Sequence of chain 2.A:
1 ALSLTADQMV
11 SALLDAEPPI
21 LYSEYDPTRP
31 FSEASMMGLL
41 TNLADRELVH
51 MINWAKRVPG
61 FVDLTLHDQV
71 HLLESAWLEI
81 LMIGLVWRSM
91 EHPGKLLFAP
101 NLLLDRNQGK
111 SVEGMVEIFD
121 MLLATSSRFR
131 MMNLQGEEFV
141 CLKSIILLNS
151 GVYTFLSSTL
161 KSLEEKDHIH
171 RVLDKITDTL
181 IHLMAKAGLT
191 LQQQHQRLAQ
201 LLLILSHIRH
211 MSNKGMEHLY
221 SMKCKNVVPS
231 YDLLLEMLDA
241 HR

Binding-site contacts:
Ligand atom C22 contacts residue THR41 of chain 2.A at 3.5 Å.
Ligand atom O28 contacts residue PRO229 of chain 2.A at 3.8 Å.
Ligand atom C1 contacts residue LEU122 of chain 2.A at 3.9 Å (hydrophobic).
Ligand atom C14 contacts residue MET115 of chain 2.A at 3.9 Å (hydrophobic).
Ligand atom C16 contacts residue HIS218 of chain 2.A at 3.9 Å.
Ligand atom C19 contacts residue ALA44 of chain 2.A at 3.8 Å (hydrophobic).
Ligand atom C21 contacts residue LEU219 of chain 2.A at 3.8 Å (hydrophobic).
Ligand atom O28 contacts residue VAL228 of chain 2.A at 3.3 Å (h-bond).
Ligand atom O29 contacts residue ARG88 of chain 2.A at 3.5 Å (salt-bridge).
Ligand atom C6 contacts residue LEU85 of chain 2.A at 4.1 Å (hydrophobic).
Ligand atom C17 contacts residue GLY215 of chain 2.A at 3.9 Å.
Ligand atom C1 contacts residue PHE98 of chain 2.A at 3.6 Å (hydrophobic).
Ligand atom C17 contacts residue LEU219 of chain 2.A at 3.9 Å (hydrophobic).
Ligand atom C4 contacts residue MET82 of chain 2.A at 3.9 Å (hydrophobic).
Ligand atom O27 contacts residue VAL228 of chain 2.A at 3.1 Å (h-bond).
Ligand atom C9 contacts residue LEU40 of chain 2.A at 3.5 Å (hydrophobic).
Ligand atom C26 contacts residue ASP45 of chain 2.A at 4.0 Å.
Ligand atom O27 contacts residue THR41 of chain 2.A at 3.8 Å.
Ligand atom C5 contacts residue PHE98 of chain 2.A at 4.1 Å (hydrophobic).
Ligand atom O27 contacts residue VAL227 of chain 2.A at 3.1 Å.
Ligand atom C7 contacts residue GLU47 of chain 2.A at 3.4 Å.
Ligand atom O29 contacts residue LEU81 of chain 2.A at 3.8 Å.
Ligand atom C23 contacts residue LEU40 of chain 2.A at 3.8 Å (hydrophobic).
Ligand atom C26 contacts residue VAL227 of chain 2.A at 4.0 Å (hydrophobic).
Ligand atom O29 contacts residue GLU47 of chain 2.A at 2.6 Å (salt-bridge).
Ligand atom C17 contacts residue LEU78 of chain 2.A at 3.9 Å (hydrophobic).
Ligand atom C24 contacts residue LEU219 of chain 2.A at 3.8 Å (hydrophobic).
Ligand atom C20 contacts residue LEU219 of chain 2.A at 4.0 Å (hydrophobic).
Ligand atom C16 contacts residue MET115 of chain 2.A at 3.8 Å (hydrophobic).
Ligand atom C21 contacts residue ALA44 of chain 2.A at 3.9 Å (hydrophobic).
Ligand atom C6 contacts residue LEU81 of chain 2.A at 4.0 Å (hydrophobic).
Ligand atom C22 contacts residue LEU219 of chain 2.A at 4.0 Å (hydrophobic).
Ligand atom C19 contacts residue LEU78 of chain 2.A at 4.0 Å (hydrophobic).
Ligand atom C8 contacts residue GLU47 of chain 2.A at 3.4 Å.
Ligand atom C20 contacts residue ALA44 of chain 2.A at 3.6 Å (hydrophobic).
Ligand atom C9 contacts residue ALA44 of chain 2.A at 3.9 Å (hydrophobic).
Ligand atom C26 contacts residue VAL228 of chain 2.A at 3.4 Å (hydrophobic).
Ligand atom O27 contacts residue ASN226 of chain 2.A at 3.8 Å.
Ligand atom O28 contacts residue ASP45 of chain 2.A at 3.7 Å.
Ligand atom C16 contacts residue ILE118 of chain 2.A at 3.7 Å (hydrophobic).

The protein below binds the small molecule below.
Small molecule (SMILES): CC(C)CN1[C@H](c2ccc(/C=C/C(=O)O)cc2)c2ccc(O)cc2C[C@H]1C